This small molecule binds to this protein.
Small molecule (SMILES): Nc1nc(=O)c2c([nH]1)NCC(CNc1ccc(C(=O)N[C@@H](CCC(=O)O)C(=O)O)cc1)=N2

Binding-site contacts:
Ligand atom C7 contacts residue CYS113 of chain 1.C at 3.4 Å (hydrophobic).
Ligand atom O4 contacts residue LEU25 of chain 1.C at 3.8 Å.
Ligand atom N8 contacts residue NDP1 of chain 1.Q at 3.3 Å.
Ligand atom C14 contacts residue ILE62 of chain 1.C at 3.7 Å (hydrophobic).
Ligand atom N5 contacts residue LEU25 of chain 1.C at 3.8 Å.
Ligand atom N8 contacts residue CYS113 of chain 1.C at 3.6 Å (h-bond).
Ligand atom OE2 contacts residue LEU33 of chain 1.C at 3.2 Å.
Ligand atom N contacts residue LEU67 of chain 1.C at 3.2 Å.
Ligand atom O4 contacts residue LEU33 of chain 1.C at 3.3 Å.
Ligand atom N1 contacts residue NDP1 of chain 1.Q at 3.3 Å (h-bond).
Ligand atom N10 contacts residue ILE62 of chain 1.C at 3.8 Å.
Ligand atom C16 contacts residue ILE62 of chain 1.C at 2.5 Å (hydrophobic).
Ligand atom NA2 contacts residue ASP32 of chain 1.C at 3.8 Å.
Ligand atom N3 contacts residue ASP32 of chain 1.C at 3.0 Å (salt-bridge).
Ligand atom CT contacts residue LEU67 of chain 1.C at 3.5 Å (hydrophobic).
Ligand atom C6 contacts residue NDP1 of chain 1.Q at 3.6 Å.
Ligand atom C11 contacts residue ILE62 of chain 1.C at 3.9 Å (hydrophobic).
Ligand atom O4 contacts residue ASP32 of chain 1.C at 3.4 Å (salt-bridge).
Ligand atom O1 contacts residue ARG70 of chain 1.C at 3.3 Å (salt-bridge).
Ligand atom CA contacts residue LEU67 of chain 1.C at 3.5 Å (hydrophobic).
Ligand atom N1 contacts residue PHE36 of chain 1.C at 3.3 Å.
Ligand atom N8 contacts residue PHE36 of chain 1.C at 3.7 Å.
Ligand atom O2 contacts residue ARG70 of chain 1.C at 2.4 Å (salt-bridge).
Ligand atom O2 contacts residue LEU67 of chain 1.C at 2.9 Å.
Ligand atom CT contacts residue SER37 of chain 1.C at 3.7 Å.
Ligand atom NA2 contacts residue VAL10 of chain 1.C at 3.4 Å (h-bond).
Ligand atom O1 contacts residue SER37 of chain 1.C at 2.7 Å (h-bond).
Ligand atom NA2 contacts residue VAL9 of chain 1.C at 3.7 Å.
Ligand atom C13 contacts residue LEU33 of chain 1.C at 3.6 Å (hydrophobic).
Ligand atom CT contacts residue ARG70 of chain 1.C at 3.5 Å.
Ligand atom C4 contacts residue ASP32 of chain 1.C at 3.6 Å.
Ligand atom C8A contacts residue PHE36 of chain 1.C at 3.6 Å (hydrophobic).
Ligand atom C8A contacts residue NDP1 of chain 1.Q at 3.2 Å.
Ligand atom C7 contacts residue NDP1 of chain 1.Q at 3.0 Å.
Ligand atom C2 contacts residue PHE36 of chain 1.C at 3.8 Å (hydrophobic).
Ligand atom C4A contacts residue NDP1 of chain 1.Q at 3.8 Å.
Ligand atom C12 contacts residue LEU33 of chain 1.C at 3.0 Å (hydrophobic).
Ligand atom N1 contacts residue VAL9 of chain 1.C at 3.5 Å (h-bond).
Ligand atom C15 contacts residue ILE62 of chain 1.C at 2.5 Å (hydrophobic).
Ligand atom N8 contacts residue VAL9 of chain 1.C at 3.8 Å.

Sequence of chain 1.C:
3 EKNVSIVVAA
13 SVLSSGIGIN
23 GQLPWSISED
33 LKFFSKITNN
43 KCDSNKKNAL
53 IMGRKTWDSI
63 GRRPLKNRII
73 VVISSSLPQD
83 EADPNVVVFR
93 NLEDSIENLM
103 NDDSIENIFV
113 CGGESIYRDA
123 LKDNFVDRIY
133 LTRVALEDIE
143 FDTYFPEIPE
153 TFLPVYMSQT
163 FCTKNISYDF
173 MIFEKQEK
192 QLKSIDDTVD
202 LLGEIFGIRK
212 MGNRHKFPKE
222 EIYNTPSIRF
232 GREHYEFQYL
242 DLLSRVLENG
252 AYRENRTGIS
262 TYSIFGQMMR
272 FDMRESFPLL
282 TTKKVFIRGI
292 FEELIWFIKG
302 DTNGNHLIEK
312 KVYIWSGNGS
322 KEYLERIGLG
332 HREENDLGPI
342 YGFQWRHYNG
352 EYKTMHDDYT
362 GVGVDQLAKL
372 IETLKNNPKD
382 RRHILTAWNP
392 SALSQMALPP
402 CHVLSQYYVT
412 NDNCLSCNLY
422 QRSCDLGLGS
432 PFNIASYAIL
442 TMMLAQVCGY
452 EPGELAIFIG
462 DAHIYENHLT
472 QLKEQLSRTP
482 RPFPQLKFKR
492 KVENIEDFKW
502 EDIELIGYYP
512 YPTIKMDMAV